A protein and the small-molecule ligand that binds it are described below.
Small molecule (SMILES): Nc1ncnc2c1ncn2[C@@H]1O[C@H](CO[P](=O)(O)O[P](=O)(O)CP(=O)(O)O)[C@@H](O)[C@H]1O

Sequence of chain 1.D:
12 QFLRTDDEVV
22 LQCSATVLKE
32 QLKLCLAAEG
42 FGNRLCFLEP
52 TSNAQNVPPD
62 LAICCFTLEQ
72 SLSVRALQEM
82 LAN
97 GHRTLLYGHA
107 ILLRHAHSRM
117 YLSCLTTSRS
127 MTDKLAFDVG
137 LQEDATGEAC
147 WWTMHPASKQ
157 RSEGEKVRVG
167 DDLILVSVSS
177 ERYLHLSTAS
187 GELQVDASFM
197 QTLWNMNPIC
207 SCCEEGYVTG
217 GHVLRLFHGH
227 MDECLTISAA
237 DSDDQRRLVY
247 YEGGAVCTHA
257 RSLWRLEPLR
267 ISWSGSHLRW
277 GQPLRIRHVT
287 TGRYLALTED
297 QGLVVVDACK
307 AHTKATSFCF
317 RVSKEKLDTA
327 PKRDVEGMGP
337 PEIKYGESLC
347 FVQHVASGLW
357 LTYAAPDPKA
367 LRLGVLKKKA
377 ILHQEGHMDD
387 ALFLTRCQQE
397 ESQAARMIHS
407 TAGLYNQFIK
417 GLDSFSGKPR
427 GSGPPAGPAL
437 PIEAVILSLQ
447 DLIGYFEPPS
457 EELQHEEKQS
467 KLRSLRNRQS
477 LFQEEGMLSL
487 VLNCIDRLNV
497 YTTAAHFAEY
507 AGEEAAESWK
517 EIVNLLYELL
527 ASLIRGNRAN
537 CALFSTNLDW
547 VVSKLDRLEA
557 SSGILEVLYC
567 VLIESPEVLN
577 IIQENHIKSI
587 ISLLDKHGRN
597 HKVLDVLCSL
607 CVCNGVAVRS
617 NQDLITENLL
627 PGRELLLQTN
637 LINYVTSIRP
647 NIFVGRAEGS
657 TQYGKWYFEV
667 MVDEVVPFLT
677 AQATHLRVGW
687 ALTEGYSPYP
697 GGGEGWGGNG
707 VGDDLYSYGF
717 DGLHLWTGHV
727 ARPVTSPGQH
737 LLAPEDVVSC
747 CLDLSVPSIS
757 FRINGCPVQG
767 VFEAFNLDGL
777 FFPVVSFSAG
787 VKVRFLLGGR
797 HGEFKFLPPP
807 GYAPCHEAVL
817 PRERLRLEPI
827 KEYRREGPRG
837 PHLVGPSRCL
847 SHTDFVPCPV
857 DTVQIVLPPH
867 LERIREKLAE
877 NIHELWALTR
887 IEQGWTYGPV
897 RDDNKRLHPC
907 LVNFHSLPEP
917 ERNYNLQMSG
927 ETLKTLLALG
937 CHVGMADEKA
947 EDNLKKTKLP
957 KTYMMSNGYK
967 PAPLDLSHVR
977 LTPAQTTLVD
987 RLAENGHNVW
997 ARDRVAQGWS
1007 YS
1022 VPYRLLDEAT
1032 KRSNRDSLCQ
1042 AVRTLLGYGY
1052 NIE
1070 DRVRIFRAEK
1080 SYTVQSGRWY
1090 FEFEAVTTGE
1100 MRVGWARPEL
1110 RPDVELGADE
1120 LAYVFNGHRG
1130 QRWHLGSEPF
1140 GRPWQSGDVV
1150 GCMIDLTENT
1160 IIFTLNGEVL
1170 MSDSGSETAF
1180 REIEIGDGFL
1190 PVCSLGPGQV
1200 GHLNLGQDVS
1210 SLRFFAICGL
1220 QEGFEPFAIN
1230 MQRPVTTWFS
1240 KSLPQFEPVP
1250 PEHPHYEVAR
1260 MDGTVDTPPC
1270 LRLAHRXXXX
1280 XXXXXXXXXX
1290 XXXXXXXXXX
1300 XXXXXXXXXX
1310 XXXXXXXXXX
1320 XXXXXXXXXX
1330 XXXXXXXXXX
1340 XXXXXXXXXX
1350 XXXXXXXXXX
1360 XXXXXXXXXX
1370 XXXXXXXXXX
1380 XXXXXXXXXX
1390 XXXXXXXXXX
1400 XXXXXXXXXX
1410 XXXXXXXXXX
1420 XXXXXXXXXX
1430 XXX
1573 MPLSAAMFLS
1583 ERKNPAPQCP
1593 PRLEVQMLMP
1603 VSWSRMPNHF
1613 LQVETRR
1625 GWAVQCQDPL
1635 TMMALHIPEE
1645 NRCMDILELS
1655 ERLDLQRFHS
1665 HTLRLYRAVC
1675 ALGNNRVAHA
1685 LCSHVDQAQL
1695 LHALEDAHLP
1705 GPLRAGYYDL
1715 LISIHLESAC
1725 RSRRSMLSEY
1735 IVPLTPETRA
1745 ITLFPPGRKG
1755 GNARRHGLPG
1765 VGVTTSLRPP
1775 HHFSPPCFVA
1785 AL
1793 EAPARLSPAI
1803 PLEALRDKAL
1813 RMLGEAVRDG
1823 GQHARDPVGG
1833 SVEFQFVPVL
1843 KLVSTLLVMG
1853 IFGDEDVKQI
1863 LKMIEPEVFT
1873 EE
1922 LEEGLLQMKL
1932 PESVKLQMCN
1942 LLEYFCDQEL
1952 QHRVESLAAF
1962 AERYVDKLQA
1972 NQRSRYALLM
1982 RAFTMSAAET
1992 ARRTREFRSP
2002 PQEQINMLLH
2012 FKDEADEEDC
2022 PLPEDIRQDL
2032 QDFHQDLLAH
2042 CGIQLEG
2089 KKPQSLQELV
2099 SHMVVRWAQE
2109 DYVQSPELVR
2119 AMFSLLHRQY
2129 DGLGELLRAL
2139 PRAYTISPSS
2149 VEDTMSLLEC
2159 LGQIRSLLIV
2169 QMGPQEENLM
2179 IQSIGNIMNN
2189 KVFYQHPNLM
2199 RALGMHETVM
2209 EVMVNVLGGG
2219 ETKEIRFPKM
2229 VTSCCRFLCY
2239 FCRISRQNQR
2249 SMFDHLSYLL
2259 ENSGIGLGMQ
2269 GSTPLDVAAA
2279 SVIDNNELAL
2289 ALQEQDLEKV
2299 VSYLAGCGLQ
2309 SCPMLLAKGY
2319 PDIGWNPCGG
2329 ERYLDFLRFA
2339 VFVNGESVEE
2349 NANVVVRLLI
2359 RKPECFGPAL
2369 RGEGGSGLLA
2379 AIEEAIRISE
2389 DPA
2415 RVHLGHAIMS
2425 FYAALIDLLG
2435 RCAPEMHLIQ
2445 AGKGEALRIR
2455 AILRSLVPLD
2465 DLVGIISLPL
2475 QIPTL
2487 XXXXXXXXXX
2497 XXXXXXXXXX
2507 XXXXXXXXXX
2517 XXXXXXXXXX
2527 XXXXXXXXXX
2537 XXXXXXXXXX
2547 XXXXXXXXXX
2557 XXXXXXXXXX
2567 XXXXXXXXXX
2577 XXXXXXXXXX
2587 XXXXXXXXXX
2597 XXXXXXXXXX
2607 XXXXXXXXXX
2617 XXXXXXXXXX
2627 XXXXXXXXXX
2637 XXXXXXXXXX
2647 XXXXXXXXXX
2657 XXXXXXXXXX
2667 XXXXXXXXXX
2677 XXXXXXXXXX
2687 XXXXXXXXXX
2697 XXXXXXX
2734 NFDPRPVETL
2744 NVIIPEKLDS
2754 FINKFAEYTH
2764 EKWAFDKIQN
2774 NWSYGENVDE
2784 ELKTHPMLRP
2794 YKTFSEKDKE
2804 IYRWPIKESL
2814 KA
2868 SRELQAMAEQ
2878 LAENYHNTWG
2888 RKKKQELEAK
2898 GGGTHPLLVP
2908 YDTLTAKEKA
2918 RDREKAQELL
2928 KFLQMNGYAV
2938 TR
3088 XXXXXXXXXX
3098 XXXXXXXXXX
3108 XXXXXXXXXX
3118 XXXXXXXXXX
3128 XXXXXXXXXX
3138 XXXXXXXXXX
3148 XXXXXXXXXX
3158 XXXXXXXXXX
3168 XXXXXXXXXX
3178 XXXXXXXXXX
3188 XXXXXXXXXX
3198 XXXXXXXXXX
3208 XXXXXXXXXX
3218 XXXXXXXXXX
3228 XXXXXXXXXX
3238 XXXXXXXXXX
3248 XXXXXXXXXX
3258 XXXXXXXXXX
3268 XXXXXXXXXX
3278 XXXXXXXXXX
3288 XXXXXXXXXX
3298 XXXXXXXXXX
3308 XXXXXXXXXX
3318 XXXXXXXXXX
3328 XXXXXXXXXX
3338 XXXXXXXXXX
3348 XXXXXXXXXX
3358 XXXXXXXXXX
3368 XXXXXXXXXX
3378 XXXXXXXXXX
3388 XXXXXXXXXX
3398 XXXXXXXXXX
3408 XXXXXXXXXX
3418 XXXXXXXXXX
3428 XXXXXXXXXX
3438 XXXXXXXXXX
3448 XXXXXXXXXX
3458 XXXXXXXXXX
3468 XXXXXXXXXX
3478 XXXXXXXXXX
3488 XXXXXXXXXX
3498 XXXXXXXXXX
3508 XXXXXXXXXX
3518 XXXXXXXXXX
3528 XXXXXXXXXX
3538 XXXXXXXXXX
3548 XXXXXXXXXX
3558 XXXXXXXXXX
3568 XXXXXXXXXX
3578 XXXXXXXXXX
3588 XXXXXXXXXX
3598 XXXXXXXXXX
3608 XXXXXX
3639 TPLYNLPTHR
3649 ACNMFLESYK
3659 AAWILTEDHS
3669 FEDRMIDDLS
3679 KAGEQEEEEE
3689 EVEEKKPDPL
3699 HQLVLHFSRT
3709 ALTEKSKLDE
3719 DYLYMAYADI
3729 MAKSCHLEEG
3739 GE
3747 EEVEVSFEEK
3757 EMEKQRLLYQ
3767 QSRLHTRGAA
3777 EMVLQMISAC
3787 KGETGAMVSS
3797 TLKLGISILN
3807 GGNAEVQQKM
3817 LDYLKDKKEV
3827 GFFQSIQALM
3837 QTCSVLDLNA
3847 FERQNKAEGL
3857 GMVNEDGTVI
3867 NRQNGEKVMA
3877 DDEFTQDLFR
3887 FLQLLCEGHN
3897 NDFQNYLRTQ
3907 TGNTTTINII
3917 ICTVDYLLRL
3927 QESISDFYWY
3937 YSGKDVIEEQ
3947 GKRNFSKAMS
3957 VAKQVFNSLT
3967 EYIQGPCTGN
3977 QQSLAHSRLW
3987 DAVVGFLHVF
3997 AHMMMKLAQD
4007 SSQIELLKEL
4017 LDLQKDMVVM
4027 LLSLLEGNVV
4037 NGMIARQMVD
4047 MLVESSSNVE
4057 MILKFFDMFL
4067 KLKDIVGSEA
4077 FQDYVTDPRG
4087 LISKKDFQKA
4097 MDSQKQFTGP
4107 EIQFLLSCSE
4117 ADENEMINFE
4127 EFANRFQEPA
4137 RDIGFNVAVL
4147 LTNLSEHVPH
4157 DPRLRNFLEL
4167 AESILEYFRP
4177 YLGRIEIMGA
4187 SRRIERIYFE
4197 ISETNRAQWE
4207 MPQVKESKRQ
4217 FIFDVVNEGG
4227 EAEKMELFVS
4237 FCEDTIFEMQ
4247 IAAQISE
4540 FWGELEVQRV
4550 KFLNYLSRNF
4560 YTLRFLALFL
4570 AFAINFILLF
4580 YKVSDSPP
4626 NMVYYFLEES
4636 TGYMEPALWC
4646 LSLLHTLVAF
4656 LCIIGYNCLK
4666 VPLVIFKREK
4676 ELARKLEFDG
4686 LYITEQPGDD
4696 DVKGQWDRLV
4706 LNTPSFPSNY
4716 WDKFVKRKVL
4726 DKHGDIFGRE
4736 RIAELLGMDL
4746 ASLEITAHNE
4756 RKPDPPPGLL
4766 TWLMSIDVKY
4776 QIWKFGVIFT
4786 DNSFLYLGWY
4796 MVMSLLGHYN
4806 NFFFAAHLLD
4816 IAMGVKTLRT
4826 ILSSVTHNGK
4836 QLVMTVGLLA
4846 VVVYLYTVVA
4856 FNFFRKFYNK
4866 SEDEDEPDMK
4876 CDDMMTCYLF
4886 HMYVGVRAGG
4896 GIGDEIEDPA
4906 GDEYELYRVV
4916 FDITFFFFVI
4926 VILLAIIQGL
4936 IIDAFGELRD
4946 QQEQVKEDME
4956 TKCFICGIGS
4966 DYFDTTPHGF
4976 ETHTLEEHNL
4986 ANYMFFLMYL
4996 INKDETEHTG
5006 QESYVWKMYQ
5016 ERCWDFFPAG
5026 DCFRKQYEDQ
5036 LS

Binding-site contacts:
Ligand atom O2' contacts residue MET4954 of chain 1.D at 3.6 Å.
Ligand atom C5 contacts residue THR4979 of chain 1.D at 4.5 Å.
Ligand atom O4' contacts residue MET4954 of chain 1.D at 4.5 Å.
Ligand atom N6 contacts residue ASN4984 of chain 1.D at 3.7 Å.
Ligand atom N6 contacts residue ILE4960 of chain 1.D at 4.1 Å.
Ligand atom N1 contacts residue PHE4959 of chain 1.D at 3.5 Å (h-bond).
Ligand atom O1B contacts residue ARG4215 of chain 1.D at 3.4 Å (salt-bridge).
Ligand atom C5 contacts residue LEU4985 of chain 1.D at 3.6 Å (hydrophobic).
Ligand atom C8 contacts residue LEU4985 of chain 1.D at 4.1 Å (hydrophobic).
Ligand atom N3 contacts residue MET4954 of chain 1.D at 4.3 Å.
Ligand atom C2 contacts residue CYS4958 of chain 1.D at 3.5 Å (hydrophobic).
Ligand atom C2 contacts residue THR4979 of chain 1.D at 4.3 Å.
Ligand atom N1 contacts residue CYS4958 of chain 1.D at 3.5 Å (h-bond).
Ligand atom C6 contacts residue LEU4985 of chain 1.D at 3.9 Å (hydrophobic).
Ligand atom C6 contacts residue PHE4959 of chain 1.D at 4.5 Å (hydrophobic).
Ligand atom C2 contacts residue PHE4959 of chain 1.D at 3.3 Å (hydrophobic).
Ligand atom N1 contacts residue THR4979 of chain 1.D at 4.5 Å.
Ligand atom N7 contacts residue LEU4985 of chain 1.D at 3.4 Å.
Ligand atom C6 contacts residue HIS4983 of chain 1.D at 3.8 Å.
Ligand atom C6 contacts residue THR4979 of chain 1.D at 4.4 Å.
Ligand atom N6 contacts residue LEU4985 of chain 1.D at 3.6 Å.
Ligand atom C1' contacts residue MET4954 of chain 1.D at 4.2 Å (hydrophobic).
Ligand atom N6 contacts residue HIS4983 of chain 1.D at 2.4 Å (h-bond).
Ligand atom N3 contacts residue PHE4959 of chain 1.D at 4.4 Å.
Ligand atom C4 contacts residue LEU4985 of chain 1.D at 4.4 Å (hydrophobic).
Ligand atom O5' contacts residue CA1 of chain 1.T at 4.1 Å.
Ligand atom N1 contacts residue HIS4983 of chain 1.D at 4.2 Å.
Ligand atom N3 contacts residue CYS4958 of chain 1.D at 4.4 Å.
Ligand atom O2' contacts residue GLU4955 of chain 1.D at 4.2 Å.
Ligand atom C5' contacts residue CA1 of chain 1.T at 3.9 Å.
Ligand atom N7 contacts residue ASN4984 of chain 1.D at 3.9 Å.